Binding-site contacts:
Ligand atom N2 contacts residue ASN343 of chain 1.B at 3.0 Å (h-bond).
Ligand atom C4 contacts residue ASN343 of chain 1.B at 4.2 Å.
Ligand atom C1 contacts residue ASN343 of chain 1.B at 1.4 Å.
Ligand atom C3 contacts residue ASN343 of chain 1.B at 3.8 Å.
Ligand atom C6 contacts residue ASN343 of chain 1.B at 4.3 Å.
Ligand atom O6 contacts residue SER371 of chain 1.B at 3.8 Å.
Ligand atom C7 contacts residue ASN343 of chain 1.B at 3.0 Å.
Ligand atom C6 contacts residue SER373 of chain 1.B at 4.5 Å.
Ligand atom O7 contacts residue ASN343 of chain 1.B at 2.6 Å (h-bond).
Ligand atom O6 contacts residue SER373 of chain 1.B at 3.2 Å.
Ligand atom C6 contacts residue SER371 of chain 1.B at 3.9 Å.
Ligand atom C2 contacts residue ASN343 of chain 1.B at 2.5 Å.
Ligand atom C8 contacts residue ASN343 of chain 1.B at 4.3 Å.
Ligand atom O5 contacts residue ASN343 of chain 1.B at 2.3 Å (h-bond).
Ligand atom C5 contacts residue ASN343 of chain 1.B at 3.6 Å.

This protein binds this small molecule.
Small molecule (SMILES): CC(=O)N[C@H]1[C@H](O[C@H]2[C@H](O)[C@@H](NC(C)=O)CO[C@@H]2CO)O[C@H](CO)[C@@H](O)[C@@H]1O

Sequence of chain 1.B:
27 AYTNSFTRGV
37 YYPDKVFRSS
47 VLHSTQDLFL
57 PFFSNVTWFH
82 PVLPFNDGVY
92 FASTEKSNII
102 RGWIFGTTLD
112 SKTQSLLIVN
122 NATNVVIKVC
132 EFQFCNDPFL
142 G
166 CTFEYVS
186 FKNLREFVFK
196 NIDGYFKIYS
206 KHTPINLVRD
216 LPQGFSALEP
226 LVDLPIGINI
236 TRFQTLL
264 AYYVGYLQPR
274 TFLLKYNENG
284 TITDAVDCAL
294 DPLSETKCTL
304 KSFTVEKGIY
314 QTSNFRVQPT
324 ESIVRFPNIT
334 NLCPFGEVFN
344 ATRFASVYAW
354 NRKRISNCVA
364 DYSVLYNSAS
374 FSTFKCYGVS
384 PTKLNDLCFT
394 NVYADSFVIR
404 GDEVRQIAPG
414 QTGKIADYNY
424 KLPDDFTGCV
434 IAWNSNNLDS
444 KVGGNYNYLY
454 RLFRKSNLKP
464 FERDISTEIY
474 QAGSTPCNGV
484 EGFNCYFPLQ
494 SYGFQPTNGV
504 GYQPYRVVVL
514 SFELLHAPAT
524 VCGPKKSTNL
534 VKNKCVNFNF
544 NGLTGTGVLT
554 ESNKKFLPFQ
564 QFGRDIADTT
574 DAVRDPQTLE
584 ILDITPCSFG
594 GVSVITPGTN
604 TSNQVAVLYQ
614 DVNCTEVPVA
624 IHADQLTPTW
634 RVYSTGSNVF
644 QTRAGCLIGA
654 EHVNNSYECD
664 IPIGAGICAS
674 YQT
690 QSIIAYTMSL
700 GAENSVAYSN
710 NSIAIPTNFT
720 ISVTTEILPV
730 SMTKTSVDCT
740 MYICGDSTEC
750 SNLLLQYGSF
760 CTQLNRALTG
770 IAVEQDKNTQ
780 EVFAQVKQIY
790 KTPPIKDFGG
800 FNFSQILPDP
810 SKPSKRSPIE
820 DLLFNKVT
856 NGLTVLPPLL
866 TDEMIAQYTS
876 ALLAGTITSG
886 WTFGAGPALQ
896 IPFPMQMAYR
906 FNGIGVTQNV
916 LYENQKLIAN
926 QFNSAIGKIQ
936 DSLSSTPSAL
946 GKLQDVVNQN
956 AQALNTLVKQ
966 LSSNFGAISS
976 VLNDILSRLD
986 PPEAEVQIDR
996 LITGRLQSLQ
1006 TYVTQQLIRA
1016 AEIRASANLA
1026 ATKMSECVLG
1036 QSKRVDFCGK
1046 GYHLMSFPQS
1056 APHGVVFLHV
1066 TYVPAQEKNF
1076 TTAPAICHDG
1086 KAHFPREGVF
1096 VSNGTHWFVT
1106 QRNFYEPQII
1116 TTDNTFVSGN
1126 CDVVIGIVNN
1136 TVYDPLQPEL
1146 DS